Binding-site contacts:
Ligand atom C03 contacts residue ASP464 of chain 1.B at 3.5 Å.
Ligand atom C03 contacts residue ALA390 of chain 1.B at 3.9 Å (hydrophobic).
Ligand atom O09 contacts residue MET387 of chain 1.B at 3.8 Å.
Ligand atom O08 contacts residue SER352 of chain 1.B at 3.4 Å.
Ligand atom C20 contacts residue ARG101 of chain 1.B at 3.2 Å.
Ligand atom O07 contacts residue THR468 of chain 1.B at 2.4 Å (h-bond).
Ligand atom C22 contacts residue SER352 of chain 1.B at 3.3 Å.
Ligand atom C03 contacts residue GLY435 of chain 1.B at 4.2 Å.
Ligand atom C03 contacts residue CYS467 of chain 1.B at 4.1 Å (hydrophobic).
Ligand atom O08 contacts residue SER353 of chain 1.B at 3.2 Å (h-bond).
Ligand atom C19 contacts residue ARG101 of chain 1.B at 3.4 Å.
Ligand atom C01 contacts residue ASP464 of chain 1.B at 3.3 Å.
Ligand atom O08 contacts residue THR468 of chain 1.B at 4.0 Å.
Ligand atom O08 contacts residue SER351 of chain 1.B at 3.8 Å.
Ligand atom O23 contacts residue ILE431 of chain 1.B at 3.5 Å (h-bond).
Ligand atom C14 contacts residue SER352 of chain 1.B at 4.1 Å.
Ligand atom C21 contacts residue ARG101 of chain 1.B at 4.2 Å.
Ligand atom C06 contacts residue ASP464 of chain 1.B at 4.1 Å.
Ligand atom C06 contacts residue THR468 of chain 1.B at 3.2 Å.
Ligand atom C18 contacts residue SER352 of chain 1.B at 4.2 Å.
Ligand atom O07 contacts residue SER353 of chain 1.B at 3.7 Å.
Ligand atom C06 contacts residue SER352 of chain 1.B at 4.2 Å.
Ligand atom O07 contacts residue ASN471 of chain 1.B at 3.8 Å.
Ligand atom C14 contacts residue PRO432 of chain 1.B at 4.0 Å (hydrophobic).
Ligand atom C21 contacts residue SER352 of chain 1.B at 3.7 Å.
Ligand atom C06 contacts residue SER351 of chain 1.B at 4.1 Å.
Ligand atom C02 contacts residue ASP464 of chain 1.B at 4.2 Å.
Ligand atom O23 contacts residue ALA428 of chain 1.B at 2.7 Å (h-bond).
Ligand atom O07 contacts residue ASP464 of chain 1.B at 4.1 Å.
Ligand atom N04 contacts residue ASN471 of chain 1.B at 4.1 Å.
Ligand atom C05 contacts residue ASP464 of chain 1.B at 3.1 Å.
Ligand atom N04 contacts residue CYS467 of chain 1.B at 3.2 Å (h-bond).
Ligand atom C10 contacts residue ALA428 of chain 1.B at 3.9 Å (hydrophobic).
Ligand atom N04 contacts residue ASP464 of chain 1.B at 3.0 Å (salt-bridge).
Ligand atom C15 contacts residue PRO432 of chain 1.B at 3.3 Å (hydrophobic).
Ligand atom C17 contacts residue SER352 of chain 1.B at 3.6 Å.
Ligand atom C16 contacts residue PRO432 of chain 1.B at 3.1 Å (hydrophobic).
Ligand atom C05 contacts residue THR468 of chain 1.B at 4.0 Å.
Ligand atom O23 contacts residue ALA429 of chain 1.B at 4.0 Å.
Ligand atom C06 contacts residue SER353 of chain 1.B at 3.9 Å.

This protein binds this small molecule.
Small molecule (SMILES): O=C(OC1CNC(C(=O)O)C1)c1ccc(-c2ccccc2)cc1

Sequence of chain 1.B:
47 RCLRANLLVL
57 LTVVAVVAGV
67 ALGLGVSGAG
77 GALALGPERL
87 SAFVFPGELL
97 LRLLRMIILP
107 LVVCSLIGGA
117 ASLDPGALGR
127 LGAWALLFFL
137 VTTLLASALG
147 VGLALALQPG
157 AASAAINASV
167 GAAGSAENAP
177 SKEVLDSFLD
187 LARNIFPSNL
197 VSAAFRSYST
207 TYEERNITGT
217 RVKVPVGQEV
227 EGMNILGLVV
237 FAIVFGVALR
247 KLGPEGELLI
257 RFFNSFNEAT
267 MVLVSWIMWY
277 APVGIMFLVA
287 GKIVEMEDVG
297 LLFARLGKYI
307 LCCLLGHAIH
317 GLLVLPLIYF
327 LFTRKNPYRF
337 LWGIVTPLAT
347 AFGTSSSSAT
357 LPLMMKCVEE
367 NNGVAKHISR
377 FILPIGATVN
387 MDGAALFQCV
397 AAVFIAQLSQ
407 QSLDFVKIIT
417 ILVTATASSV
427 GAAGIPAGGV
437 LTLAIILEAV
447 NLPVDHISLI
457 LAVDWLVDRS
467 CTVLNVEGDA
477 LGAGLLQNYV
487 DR